Sequence of chain 1.B:
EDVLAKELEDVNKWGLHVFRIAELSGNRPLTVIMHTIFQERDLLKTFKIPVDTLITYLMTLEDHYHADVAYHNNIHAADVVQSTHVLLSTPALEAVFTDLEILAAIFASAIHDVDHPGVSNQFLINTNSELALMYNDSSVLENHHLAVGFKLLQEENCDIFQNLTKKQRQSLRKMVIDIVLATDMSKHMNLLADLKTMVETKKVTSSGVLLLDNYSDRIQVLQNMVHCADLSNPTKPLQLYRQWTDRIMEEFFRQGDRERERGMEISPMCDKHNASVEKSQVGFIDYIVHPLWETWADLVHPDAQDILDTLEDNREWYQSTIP

Binding-site contacts:
Ligand atom C1 contacts residue PHE308 of chain 1.B at 3.9 Å (hydrophobic).
Ligand atom C10 contacts residue ILE272 of chain 1.B at 3.8 Å (hydrophobic).
Ligand atom C4 contacts residue PHE276 of chain 1.B at 4.3 Å (hydrophobic).
Ligand atom C1 contacts residue ILE272 of chain 1.B at 4.0 Å (hydrophobic).
Ligand atom C12 contacts residue HIS96 of chain 1.B at 4.3 Å.
Ligand atom C5 contacts residue PHE308 of chain 1.B at 3.7 Å (hydrophobic).
Ligand atom C12 contacts residue PHE276 of chain 1.B at 4.1 Å (hydrophobic).
Ligand atom O2 contacts residue GLN305 of chain 1.B at 2.7 Å (h-bond).
Ligand atom C9 contacts residue ILE272 of chain 1.B at 4.5 Å (hydrophobic).
Ligand atom C3 contacts residue PHE308 of chain 1.B at 3.6 Å (hydrophobic).
Ligand atom C10 contacts residue TRP268 of chain 1.B at 4.2 Å (hydrophobic).
Ligand atom O3 contacts residue HIS96 of chain 1.B at 3.3 Å.
Ligand atom C6 contacts residue PHE308 of chain 1.B at 3.9 Å (hydrophobic).
Ligand atom O2 contacts residue PHE308 of chain 1.B at 3.6 Å.
Ligand atom C9 contacts residue TYR95 of chain 1.B at 3.9 Å (hydrophobic).
Ligand atom C6 contacts residue ILE272 of chain 1.B at 4.1 Å (hydrophobic).
Ligand atom O1 contacts residue GLN305 of chain 1.B at 3.0 Å (h-bond).
Ligand atom C11 contacts residue GLN305 of chain 1.B at 3.4 Å.
Ligand atom C1 contacts residue ASN257 of chain 1.B at 4.5 Å.
Ligand atom C11 contacts residue SER304 of chain 1.B at 4.2 Å.
Ligand atom C10 contacts residue GLN305 of chain 1.B at 3.9 Å.
Ligand atom C2 contacts residue PHE308 of chain 1.B at 3.6 Å (hydrophobic).
Ligand atom C7 contacts residue PHE308 of chain 1.B at 4.2 Å (hydrophobic).
Ligand atom C10 contacts residue TYR265 of chain 1.B at 4.3 Å (hydrophobic).
Ligand atom C10 contacts residue THR269 of chain 1.B at 4.0 Å.
Ligand atom C8 contacts residue LEU255 of chain 1.B at 4.0 Å (hydrophobic).
Ligand atom C4 contacts residue PHE308 of chain 1.B at 3.7 Å (hydrophobic).
Ligand atom C7 contacts residue PHE276 of chain 1.B at 4.1 Å (hydrophobic).
Ligand atom O1 contacts residue ILE272 of chain 1.B at 3.6 Å.
Ligand atom C5 contacts residue ILE272 of chain 1.B at 4.4 Å (hydrophobic).
Ligand atom C3 contacts residue ILE272 of chain 1.B at 4.2 Å (hydrophobic).
Ligand atom C2 contacts residue GLN305 of chain 1.B at 3.9 Å.
Ligand atom C3 contacts residue GLN305 of chain 1.B at 3.8 Å.
Ligand atom O1 contacts residue PHE308 of chain 1.B at 4.1 Å.
Ligand atom C5 contacts residue PHE276 of chain 1.B at 4.3 Å (hydrophobic).
Ligand atom C2 contacts residue ILE272 of chain 1.B at 3.8 Å (hydrophobic).
Ligand atom C11 contacts residue MET293 of chain 1.B at 3.5 Å (hydrophobic).
Ligand atom C10 contacts residue ASN257 of chain 1.B at 3.8 Å.
Ligand atom C11 contacts residue PHE308 of chain 1.B at 3.8 Å (hydrophobic).
Ligand atom O1 contacts residue THR269 of chain 1.B at 4.4 Å.

A protein and the small-molecule ligand that binds it are described below.
Small molecule (SMILES): COc1cc2c(cc1OC)CN(C=O)CC2